Sequence of chain 1.B:
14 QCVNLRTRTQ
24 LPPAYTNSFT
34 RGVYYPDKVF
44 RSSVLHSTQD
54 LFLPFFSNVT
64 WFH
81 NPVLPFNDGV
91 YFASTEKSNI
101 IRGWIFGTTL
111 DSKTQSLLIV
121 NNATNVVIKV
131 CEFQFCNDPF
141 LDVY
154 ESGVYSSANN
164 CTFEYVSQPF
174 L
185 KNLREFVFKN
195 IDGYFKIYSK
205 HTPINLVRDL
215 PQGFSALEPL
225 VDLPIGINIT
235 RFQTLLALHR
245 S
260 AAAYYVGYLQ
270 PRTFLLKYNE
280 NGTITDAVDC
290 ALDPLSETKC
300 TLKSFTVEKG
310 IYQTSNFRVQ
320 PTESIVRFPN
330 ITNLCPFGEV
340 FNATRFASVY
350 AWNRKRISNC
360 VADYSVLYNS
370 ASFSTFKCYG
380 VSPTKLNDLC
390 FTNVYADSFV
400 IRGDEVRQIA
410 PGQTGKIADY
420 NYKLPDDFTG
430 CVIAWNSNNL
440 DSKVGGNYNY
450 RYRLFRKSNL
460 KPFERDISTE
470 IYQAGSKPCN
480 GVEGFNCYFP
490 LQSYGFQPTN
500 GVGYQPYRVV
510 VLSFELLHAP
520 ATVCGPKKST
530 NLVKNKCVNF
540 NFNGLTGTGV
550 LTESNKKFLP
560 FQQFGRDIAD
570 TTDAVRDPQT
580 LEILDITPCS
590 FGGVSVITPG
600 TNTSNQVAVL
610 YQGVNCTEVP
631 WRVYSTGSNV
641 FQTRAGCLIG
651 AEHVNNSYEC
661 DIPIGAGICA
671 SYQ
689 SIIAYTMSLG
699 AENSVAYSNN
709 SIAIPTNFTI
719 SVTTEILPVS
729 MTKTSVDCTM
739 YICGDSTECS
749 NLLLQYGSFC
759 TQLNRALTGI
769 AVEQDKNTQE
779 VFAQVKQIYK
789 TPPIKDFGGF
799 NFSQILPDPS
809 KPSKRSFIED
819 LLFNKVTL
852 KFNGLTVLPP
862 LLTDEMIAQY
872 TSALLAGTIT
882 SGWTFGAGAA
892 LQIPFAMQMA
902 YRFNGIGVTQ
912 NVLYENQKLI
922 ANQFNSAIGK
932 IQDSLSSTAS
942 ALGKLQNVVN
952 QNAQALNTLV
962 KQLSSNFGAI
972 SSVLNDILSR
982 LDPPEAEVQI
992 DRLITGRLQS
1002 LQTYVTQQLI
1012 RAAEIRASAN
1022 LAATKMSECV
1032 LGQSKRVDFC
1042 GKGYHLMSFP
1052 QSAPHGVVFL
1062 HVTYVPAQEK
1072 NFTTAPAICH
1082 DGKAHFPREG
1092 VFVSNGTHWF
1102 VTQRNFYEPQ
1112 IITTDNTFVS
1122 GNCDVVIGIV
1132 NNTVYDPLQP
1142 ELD

Binding-site contacts:
Ligand atom C1 contacts residue ASN280 of chain 1.B at 1.4 Å.
Ligand atom C7 contacts residue ASN280 of chain 1.B at 3.5 Å.
Ligand atom O7 contacts residue GLU279 of chain 1.B at 2.9 Å (salt-bridge).
Ligand atom C7 contacts residue GLU279 of chain 1.B at 4.0 Å.
Ligand atom O5 contacts residue ASN280 of chain 1.B at 2.4 Å (h-bond).
Ligand atom C5 contacts residue ASN280 of chain 1.B at 3.7 Å.
Ligand atom O7 contacts residue ASN280 of chain 1.B at 3.7 Å.
Ligand atom C2 contacts residue ASN280 of chain 1.B at 2.5 Å.
Ligand atom N2 contacts residue ASN280 of chain 1.B at 2.9 Å (h-bond).
Ligand atom C4 contacts residue ASN280 of chain 1.B at 4.2 Å.
Ligand atom C8 contacts residue ASN278 of chain 1.B at 4.2 Å.
Ligand atom C1 contacts residue GLU279 of chain 1.B at 4.1 Å.
Ligand atom C3 contacts residue ASN280 of chain 1.B at 3.8 Å.

This protein binds this small molecule.
Small molecule (SMILES): CC(=O)N[C@H]1[C@H](O[C@H]2[C@H](O)[C@@H](NC(C)=O)CO[C@@H]2CO)O[C@H](CO)[C@@H](O)[C@@H]1O